Binding-site contacts:
Ligand atom C2 contacts residue ASN7 of chain 2.B at 2.2 Å.
Ligand atom O5 contacts residue ASN7 of chain 2.B at 2.4 Å (h-bond).
Ligand atom C7 contacts residue ASN7 of chain 2.B at 3.5 Å.
Ligand atom C4 contacts residue ASN7 of chain 2.B at 4.1 Å.
Ligand atom C5 contacts residue ALA5 of chain 2.B at 4.5 Å (hydrophobic).
Ligand atom C6 contacts residue ALA5 of chain 2.B at 4.3 Å (hydrophobic).
Ligand atom N2 contacts residue ASN7 of chain 2.B at 2.8 Å (h-bond).
Ligand atom C5 contacts residue ASN7 of chain 2.B at 3.6 Å.
Ligand atom O7 contacts residue ASN7 of chain 2.B at 3.7 Å.
Ligand atom O5 contacts residue ALA5 of chain 2.B at 3.8 Å.
Ligand atom C3 contacts residue ASN7 of chain 2.B at 3.6 Å.
Ligand atom C1 contacts residue ALA5 of chain 2.B at 4.4 Å (hydrophobic).
Ligand atom C1 contacts residue ASN7 of chain 2.B at 1.4 Å.

Sequence of chain 2.B:
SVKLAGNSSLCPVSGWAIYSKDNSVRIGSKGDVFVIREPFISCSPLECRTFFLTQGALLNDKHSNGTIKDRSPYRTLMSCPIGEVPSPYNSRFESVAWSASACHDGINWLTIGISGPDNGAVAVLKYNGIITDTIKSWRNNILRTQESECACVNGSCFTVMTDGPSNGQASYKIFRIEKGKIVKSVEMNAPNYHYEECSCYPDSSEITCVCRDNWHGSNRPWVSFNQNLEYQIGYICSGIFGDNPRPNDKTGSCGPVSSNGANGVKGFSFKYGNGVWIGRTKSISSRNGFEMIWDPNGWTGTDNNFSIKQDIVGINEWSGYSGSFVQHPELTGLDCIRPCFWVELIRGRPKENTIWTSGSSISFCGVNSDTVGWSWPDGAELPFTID

This protein binds this small molecule.
Small molecule (SMILES): CC(=O)N[C@@H]1[C@@H](O)[C@H](O)[C@@H](CO)O[C@H]1O